Sequence of chain 15.A:
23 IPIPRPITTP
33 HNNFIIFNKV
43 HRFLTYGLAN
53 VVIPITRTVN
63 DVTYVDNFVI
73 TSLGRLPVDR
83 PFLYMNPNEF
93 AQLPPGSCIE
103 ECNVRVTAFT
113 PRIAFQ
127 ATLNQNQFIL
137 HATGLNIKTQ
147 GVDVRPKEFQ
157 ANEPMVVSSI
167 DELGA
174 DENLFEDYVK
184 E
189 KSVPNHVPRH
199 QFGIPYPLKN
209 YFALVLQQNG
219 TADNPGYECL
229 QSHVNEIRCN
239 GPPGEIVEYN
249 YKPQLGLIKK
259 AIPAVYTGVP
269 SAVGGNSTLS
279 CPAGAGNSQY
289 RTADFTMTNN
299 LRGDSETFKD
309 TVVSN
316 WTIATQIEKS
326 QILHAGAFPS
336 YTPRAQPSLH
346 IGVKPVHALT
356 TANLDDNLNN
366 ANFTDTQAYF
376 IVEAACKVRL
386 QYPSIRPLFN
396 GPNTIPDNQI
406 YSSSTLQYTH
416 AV

This small molecule binds to this protein.
Small molecule (SMILES): Cc1cn([C@H]2C[C@H](O[P](=O)(O)OC[C@H]3O[C@@H](n4cc(C)c(=O)[nH]c4=O)C[C@@H]3O)[C@@H](CO[P](=O)(O)O[C@H]3C[C@H](n4ccc(=O)[nH]c4=O)O[C@@H]3COP(=O)=O)O2)c(=O)[nH]c1=O

Binding-site contacts:
Ligand atom C7 contacts residue TYR336 of chain 15.A at 3.6 Å (hydrophobic).
Ligand atom C4 contacts residue GLY98 of chain 15.A at 3.2 Å.
Ligand atom C1' contacts residue LEU328 of chain 15.A at 3.9 Å (hydrophobic).
Ligand atom C4' contacts residue LEU328 of chain 15.A at 4.1 Å (hydrophobic).
Ligand atom O2 contacts residue PRO334 of chain 15.A at 3.8 Å.
Ligand atom OP2 contacts residue GLN252 of chain 15.A at 4.1 Å.
Ligand atom O4' contacts residue PRO334 of chain 15.A at 4.0 Å.
Ligand atom O5' contacts residue PHE333 of chain 15.A at 3.8 Å.
Ligand atom C4 contacts residue PRO334 of chain 15.A at 3.6 Å (hydrophobic).
Ligand atom C6 contacts residue PHE333 of chain 15.A at 3.7 Å (hydrophobic).
Ligand atom O5' contacts residue GLN252 of chain 15.A at 3.1 Å (h-bond).
Ligand atom C5 contacts residue GLY98 of chain 15.A at 2.9 Å.
Ligand atom C2' contacts residue PHE333 of chain 15.A at 2.9 Å (hydrophobic).
Ligand atom C5' contacts residue PHE333 of chain 15.A at 3.2 Å (hydrophobic).
Ligand atom C6 contacts residue GLY98 of chain 15.A at 4.1 Å.
Ligand atom O4' contacts residue LEU328 of chain 15.A at 3.0 Å.
Ligand atom C5' contacts residue GLN252 of chain 15.A at 3.4 Å.
Ligand atom OP1 contacts residue ARG391 of chain 15.A at 3.8 Å.
Ligand atom O4 contacts residue PRO334 of chain 15.A at 3.7 Å.
Ligand atom O5' contacts residue LEU328 of chain 15.A at 3.6 Å.
Ligand atom C2' contacts residue LEU328 of chain 15.A at 3.7 Å (hydrophobic).
Ligand atom N1 contacts residue PHE333 of chain 15.A at 3.8 Å.
Ligand atom O2 contacts residue LEU328 of chain 15.A at 2.2 Å.
Ligand atom OP2 contacts residue PHE333 of chain 15.A at 3.3 Å.
Ligand atom N1 contacts residue LEU328 of chain 15.A at 3.8 Å.
Ligand atom N3 contacts residue PRO334 of chain 15.A at 3.5 Å.
Ligand atom O4 contacts residue GLY98 of chain 15.A at 2.8 Å (h-bond).
Ligand atom P contacts residue PHE333 of chain 15.A at 3.8 Å.
Ligand atom O4' contacts residue GLN252 of chain 15.A at 3.9 Å.
Ligand atom C4' contacts residue GLN252 of chain 15.A at 3.5 Å.
Ligand atom OP1 contacts residue GLN252 of chain 15.A at 3.7 Å.
Ligand atom OP2 contacts residue GLU102 of chain 15.A at 3.5 Å (salt-bridge).
Ligand atom C3' contacts residue PHE333 of chain 15.A at 3.8 Å (hydrophobic).
Ligand atom N3 contacts residue LEU328 of chain 15.A at 3.9 Å.
Ligand atom O3' contacts residue PHE333 of chain 15.A at 3.5 Å.
Ligand atom C2 contacts residue PRO334 of chain 15.A at 3.7 Å (hydrophobic).
Ligand atom C2 contacts residue LEU328 of chain 15.A at 3.0 Å (hydrophobic).
Ligand atom OP2 contacts residue ARG391 of chain 15.A at 3.9 Å.
Ligand atom C1' contacts residue PHE333 of chain 15.A at 3.1 Å (hydrophobic).
Ligand atom O4 contacts residue ALA259 of chain 15.A at 3.2 Å.